Sequence of chain 1.C:
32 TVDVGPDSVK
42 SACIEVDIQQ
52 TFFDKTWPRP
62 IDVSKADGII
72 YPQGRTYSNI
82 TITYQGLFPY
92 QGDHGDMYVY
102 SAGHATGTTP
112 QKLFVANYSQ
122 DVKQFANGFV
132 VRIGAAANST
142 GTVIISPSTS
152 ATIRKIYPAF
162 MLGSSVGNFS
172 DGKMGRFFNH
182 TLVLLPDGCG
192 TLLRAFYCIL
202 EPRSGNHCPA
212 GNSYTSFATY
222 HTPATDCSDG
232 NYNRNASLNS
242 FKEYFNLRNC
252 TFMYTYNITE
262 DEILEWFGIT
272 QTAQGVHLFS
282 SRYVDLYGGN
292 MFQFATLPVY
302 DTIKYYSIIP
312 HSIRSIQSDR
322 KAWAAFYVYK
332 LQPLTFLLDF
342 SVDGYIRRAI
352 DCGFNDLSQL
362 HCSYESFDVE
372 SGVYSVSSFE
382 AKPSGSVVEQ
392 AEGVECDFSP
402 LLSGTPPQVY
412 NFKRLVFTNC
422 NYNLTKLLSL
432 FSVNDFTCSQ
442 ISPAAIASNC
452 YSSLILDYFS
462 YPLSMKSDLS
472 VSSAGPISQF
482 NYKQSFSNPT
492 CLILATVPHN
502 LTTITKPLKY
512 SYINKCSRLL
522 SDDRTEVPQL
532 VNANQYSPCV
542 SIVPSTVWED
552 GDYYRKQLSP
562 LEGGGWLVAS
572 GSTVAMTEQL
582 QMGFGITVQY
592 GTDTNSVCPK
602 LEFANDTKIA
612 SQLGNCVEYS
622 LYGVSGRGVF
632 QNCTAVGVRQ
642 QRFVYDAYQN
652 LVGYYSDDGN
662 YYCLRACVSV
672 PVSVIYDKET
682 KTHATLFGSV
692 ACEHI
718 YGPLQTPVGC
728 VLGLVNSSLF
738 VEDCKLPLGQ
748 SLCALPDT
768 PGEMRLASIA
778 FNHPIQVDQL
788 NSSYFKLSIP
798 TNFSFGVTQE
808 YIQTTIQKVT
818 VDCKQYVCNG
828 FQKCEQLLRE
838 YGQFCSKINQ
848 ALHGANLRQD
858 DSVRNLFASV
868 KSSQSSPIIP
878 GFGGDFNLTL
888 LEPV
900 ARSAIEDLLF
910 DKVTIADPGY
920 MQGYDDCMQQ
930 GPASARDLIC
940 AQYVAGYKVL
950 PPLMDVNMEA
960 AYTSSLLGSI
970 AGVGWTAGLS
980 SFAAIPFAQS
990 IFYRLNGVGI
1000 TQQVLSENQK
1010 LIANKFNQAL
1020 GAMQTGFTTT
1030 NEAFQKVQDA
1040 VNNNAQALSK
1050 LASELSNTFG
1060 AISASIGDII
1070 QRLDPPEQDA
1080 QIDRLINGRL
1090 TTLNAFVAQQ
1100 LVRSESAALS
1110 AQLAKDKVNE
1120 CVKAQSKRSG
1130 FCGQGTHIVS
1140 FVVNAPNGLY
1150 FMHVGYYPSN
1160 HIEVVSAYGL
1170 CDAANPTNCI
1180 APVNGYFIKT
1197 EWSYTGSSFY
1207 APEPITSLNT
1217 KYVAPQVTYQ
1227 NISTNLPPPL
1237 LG

This small molecule binds to this protein.
Small molecule (SMILES): CC(=O)N[C@H]1[C@H](O[C@H]2[C@H](O)[C@@H](NC(C)=O)CO[C@@H]2CO)O[C@H](CO)[C@@H](O)[C@@H]1O

Binding-site contacts:
Ligand atom C7 contacts residue ASN250 of chain 1.C at 3.5 Å.
Ligand atom C8 contacts residue ASN250 of chain 1.C at 4.0 Å.
Ligand atom C3 contacts residue ASN250 of chain 1.C at 3.9 Å.
Ligand atom O5 contacts residue ASN250 of chain 1.C at 2.4 Å (h-bond).
Ligand atom N2 contacts residue ASN250 of chain 1.C at 3.0 Å (h-bond).
Ligand atom C1 contacts residue ASN250 of chain 1.C at 1.5 Å.
Ligand atom C2 contacts residue ASN250 of chain 1.C at 2.5 Å.
Ligand atom C4 contacts residue ASN250 of chain 1.C at 4.3 Å.
Ligand atom O7 contacts residue ASN250 of chain 1.C at 3.6 Å (h-bond).
Ligand atom C5 contacts residue ASN250 of chain 1.C at 3.7 Å.
Ligand atom C8 contacts residue ILE200 of chain 1.C at 3.9 Å (hydrophobic).